Binding-site contacts:
Ligand atom CAG contacts residue LYS15 of chain 1.A at 3.9 Å.
Ligand atom CAR contacts residue LYS15 of chain 1.A at 4.4 Å.
Ligand atom CAP contacts residue LEU17 of chain 1.A at 4.2 Å (hydrophobic).
Ligand atom CAE contacts residue LEU17 of chain 1.A at 3.6 Å (hydrophobic).
Ligand atom CAL contacts residue LEU110 of chain 1.A at 4.2 Å (hydrophobic).
Ligand atom NAM contacts residue ALA108 of chain 1.A at 4.5 Å.
Ligand atom CAR contacts residue LEU17 of chain 1.A at 3.6 Å (hydrophobic).
Ligand atom CAA contacts residue THR119 of chain 1.A at 4.2 Å.
Ligand atom CAD contacts residue ALA108 of chain 1.A at 4.0 Å (hydrophobic).
Ligand atom CAT contacts residue LYS15 of chain 1.A at 3.7 Å.
Ligand atom CAK contacts residue LYS15 of chain 1.A at 3.4 Å.
Ligand atom CAU contacts residue LEU110 of chain 1.A at 3.7 Å (hydrophobic).
Ligand atom NAM contacts residue LEU17 of chain 1.A at 4.3 Å.
Ligand atom CAJ contacts residue LYS15 of chain 1.A at 4.0 Å.
Ligand atom CAH contacts residue ALA108 of chain 1.A at 3.5 Å (hydrophobic).
Ligand atom CAS contacts residue LYS15 of chain 1.A at 3.8 Å.
Ligand atom CAF contacts residue THR106 of chain 1.A at 4.3 Å.
Ligand atom CAD contacts residue THR106 of chain 1.A at 4.4 Å.
Ligand atom CAQ contacts residue ALA108 of chain 1.A at 4.2 Å (hydrophobic).
Ligand atom CAT contacts residue LEU17 of chain 1.A at 4.5 Å (hydrophobic).
Ligand atom CAA contacts residue LEU110 of chain 1.A at 3.8 Å (hydrophobic).
Ligand atom CAI contacts residue LEU17 of chain 1.A at 3.0 Å (hydrophobic).
Ligand atom OAN contacts residue LEU17 of chain 1.A at 3.9 Å.
Ligand atom CAL contacts residue LEU17 of chain 1.A at 4.4 Å (hydrophobic).
Ligand atom CAQ contacts residue LYS15 of chain 1.A at 4.4 Å.
Ligand atom CAD contacts residue VAL121 of chain 1.A at 3.8 Å (hydrophobic).
Ligand atom CAA contacts residue SER117 of chain 1.A at 3.4 Å.

The protein below binds the small molecule below.
Small molecule (SMILES): C[C@@H](CON=C1c2ccccc2-c2ccccc21)C(=O)O

Sequence of chain 1.A:
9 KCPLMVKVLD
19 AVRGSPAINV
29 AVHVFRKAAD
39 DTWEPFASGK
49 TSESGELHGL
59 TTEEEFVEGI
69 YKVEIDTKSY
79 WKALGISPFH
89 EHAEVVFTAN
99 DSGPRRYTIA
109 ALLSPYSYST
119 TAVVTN